Binding-site contacts:
Ligand atom O08 contacts residue ARG112 of chain 1.A at 3.9 Å.
Ligand atom O01 contacts residue TRP125 of chain 1.A at 3.8 Å.
Ligand atom C16 contacts residue VAL113 of chain 1.A at 4.1 Å (hydrophobic).
Ligand atom C06 contacts residue ARG156 of chain 1.A at 4.5 Å.
Ligand atom C10 contacts residue THR177 of chain 1.A at 3.7 Å.
Ligand atom C02 contacts residue GLN127 of chain 1.A at 3.4 Å.
Ligand atom O01 contacts residue GLN123 of chain 1.A at 2.2 Å (h-bond).
Ligand atom C06 contacts residue HIS175 of chain 1.A at 3.8 Å.
Ligand atom C07 contacts residue ARG112 of chain 1.A at 4.4 Å.
Ligand atom C02 contacts residue VAL113 of chain 1.A at 4.1 Å (hydrophobic).
Ligand atom C09 contacts residue THR177 of chain 1.A at 3.7 Å.
Ligand atom C04 contacts residue GLN123 of chain 1.A at 4.2 Å.
Ligand atom C05 contacts residue HIS175 of chain 1.A at 4.3 Å.
Ligand atom O01 contacts residue GLN127 of chain 1.A at 3.0 Å (h-bond).
Ligand atom C11 contacts residue THR177 of chain 1.A at 4.4 Å.
Ligand atom O08 contacts residue THR177 of chain 1.A at 3.7 Å.
Ligand atom C07 contacts residue HIS175 of chain 1.A at 4.0 Å.
Ligand atom C13 contacts residue THR177 of chain 1.A at 4.3 Å.
Ligand atom C15 contacts residue ARG112 of chain 1.A at 4.1 Å.
Ligand atom C15 contacts residue VAL113 of chain 1.A at 4.2 Å (hydrophobic).
Ligand atom C04 contacts residue VAL113 of chain 1.A at 4.2 Å (hydrophobic).
Ligand atom C05 contacts residue TRP125 of chain 1.A at 4.3 Å (hydrophobic).
Ligand atom O01 contacts residue VAL113 of chain 1.A at 4.1 Å.
Ligand atom C14 contacts residue THR177 of chain 1.A at 3.9 Å.
Ligand atom O03 contacts residue GLN127 of chain 1.A at 3.5 Å (h-bond).
Ligand atom C14 contacts residue ARG112 of chain 1.A at 3.9 Å.
Ligand atom O03 contacts residue GLN123 of chain 1.A at 3.1 Å (h-bond).
Ligand atom O08 contacts residue HIS175 of chain 1.A at 4.1 Å.
Ligand atom C02 contacts residue GLN123 of chain 1.A at 2.8 Å.

This protein binds this small molecule.
Small molecule (SMILES): O=C(O)c1ccc(Oc2ccccc2)cc1

Sequence of chain 1.A:
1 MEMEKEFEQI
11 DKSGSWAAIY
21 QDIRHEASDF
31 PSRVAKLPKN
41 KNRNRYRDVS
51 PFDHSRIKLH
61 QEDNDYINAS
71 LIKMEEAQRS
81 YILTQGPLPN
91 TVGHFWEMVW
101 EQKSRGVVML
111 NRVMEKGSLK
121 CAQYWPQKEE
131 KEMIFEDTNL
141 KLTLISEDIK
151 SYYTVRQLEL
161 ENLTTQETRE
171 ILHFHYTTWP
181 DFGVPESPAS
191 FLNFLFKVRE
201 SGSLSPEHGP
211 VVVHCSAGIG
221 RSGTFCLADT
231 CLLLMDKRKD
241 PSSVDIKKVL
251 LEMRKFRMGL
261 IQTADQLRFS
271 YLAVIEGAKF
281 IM